Binding-site contacts:
Ligand atom O3 contacts residue ASN129 of chain 1.A at 3.2 Å (h-bond).
Ligand atom O4 contacts residue GLY102 of chain 1.A at 4.4 Å.
Ligand atom O6 contacts residue TYR218 of chain 1.A at 3.2 Å.
Ligand atom C2 contacts residue LEU214 of chain 1.A at 3.7 Å (hydrophobic).
Ligand atom N2 contacts residue LEU214 of chain 1.A at 4.3 Å.
Ligand atom N2 contacts residue GLY103 of chain 1.A at 4.3 Å.
Ligand atom C6 contacts residue GLY213 of chain 1.A at 4.2 Å.
Ligand atom O3 contacts residue LEU127 of chain 1.A at 3.6 Å.
Ligand atom C2 contacts residue ASN129 of chain 1.A at 4.4 Å.
Ligand atom C4 contacts residue LEU127 of chain 1.A at 3.5 Å (hydrophobic).
Ligand atom C3 contacts residue ASP85 of chain 1.A at 3.8 Å.
Ligand atom C6 contacts residue LEU214 of chain 1.A at 3.7 Å (hydrophobic).
Ligand atom O7 contacts residue ASN101 of chain 1.A at 3.9 Å.
Ligand atom O4 contacts residue ASP85 of chain 1.A at 2.6 Å (salt-bridge).
Ligand atom C1 contacts residue LEU214 of chain 1.A at 3.9 Å (hydrophobic).
Ligand atom C5 contacts residue LEU214 of chain 1.A at 4.3 Å (hydrophobic).
Ligand atom N2 contacts residue ASN129 of chain 1.A at 3.9 Å.
Ligand atom C7 contacts residue LEU214 of chain 1.A at 4.2 Å (hydrophobic).
Ligand atom O4 contacts residue GLY213 of chain 1.A at 3.3 Å.
Ligand atom O3 contacts residue ASP85 of chain 1.A at 2.9 Å (salt-bridge).
Ligand atom C8 contacts residue TYR104 of chain 1.A at 3.6 Å (hydrophobic).
Ligand atom O3 contacts residue GLY102 of chain 1.A at 3.7 Å.
Ligand atom O3 contacts residue GLY103 of chain 1.A at 2.9 Å (h-bond).
Ligand atom C6 contacts residue SER215 of chain 1.A at 3.9 Å.
Ligand atom O7 contacts residue GLY102 of chain 1.A at 3.7 Å.
Ligand atom O7 contacts residue GLY103 of chain 1.A at 3.2 Å (h-bond).
Ligand atom C4 contacts residue ASP85 of chain 1.A at 3.4 Å.
Ligand atom O7 contacts residue LEU214 of chain 1.A at 3.4 Å.
Ligand atom C7 contacts residue GLY103 of chain 1.A at 3.8 Å.
Ligand atom C4 contacts residue LEU214 of chain 1.A at 4.3 Å (hydrophobic).
Ligand atom C5 contacts residue LEU127 of chain 1.A at 4.3 Å (hydrophobic).
Ligand atom C3 contacts residue LEU127 of chain 1.A at 3.6 Å (hydrophobic).
Ligand atom O4 contacts residue LEU214 of chain 1.A at 3.2 Å (h-bond).
Ligand atom C3 contacts residue GLY103 of chain 1.A at 4.1 Å.
Ligand atom C3 contacts residue ASN129 of chain 1.A at 3.5 Å.
Ligand atom O6 contacts residue SER215 of chain 1.A at 2.9 Å (h-bond).
Ligand atom C2 contacts residue GLY103 of chain 1.A at 4.4 Å.
Ligand atom C8 contacts residue TRP132 of chain 1.A at 4.1 Å (hydrophobic).
Ligand atom O5 contacts residue LEU214 of chain 1.A at 3.9 Å.
Ligand atom C6 contacts residue TYR218 of chain 1.A at 3.6 Å (hydrophobic).

Sequence of chain 1.A:
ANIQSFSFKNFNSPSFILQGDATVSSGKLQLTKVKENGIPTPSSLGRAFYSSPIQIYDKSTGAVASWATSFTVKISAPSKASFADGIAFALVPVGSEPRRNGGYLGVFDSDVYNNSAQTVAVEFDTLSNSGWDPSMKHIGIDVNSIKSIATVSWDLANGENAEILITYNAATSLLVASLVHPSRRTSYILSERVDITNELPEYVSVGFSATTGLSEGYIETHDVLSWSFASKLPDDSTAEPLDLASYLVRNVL

This small molecule binds to this protein.
Small molecule (SMILES): CC(=O)N[C@@H]1[C@@H](O)[C@@H](O)[C@@H](CO)O[C@@H]1O